Sequence of chain 2.A:
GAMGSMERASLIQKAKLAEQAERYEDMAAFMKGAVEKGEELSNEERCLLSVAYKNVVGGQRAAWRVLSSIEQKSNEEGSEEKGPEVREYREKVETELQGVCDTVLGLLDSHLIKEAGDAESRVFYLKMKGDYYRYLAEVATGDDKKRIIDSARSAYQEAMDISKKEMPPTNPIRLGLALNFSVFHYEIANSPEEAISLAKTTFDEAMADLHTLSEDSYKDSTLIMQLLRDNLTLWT

A protein and the small-molecule ligand that binds it are described below.
Small molecule (SMILES): CC(C)[C@H](NC(=O)[C@@H](NC(=O)[C@H](C)NC(=O)[C@@H]1CCCN1C(=O)[C@@H](N)Cc1ccccc1)[C@@H](C)OP(=O)(O)O)C(=O)O

Binding-site contacts:
Ligand atom C contacts residue ASN180 of chain 2.A at 3.5 Å.
Ligand atom OXT contacts residue GEH1 of chain 2.F at 3.5 Å.
Ligand atom O contacts residue LYS127 of chain 2.A at 2.8 Å (salt-bridge).
Ligand atom N contacts residue ASN180 of chain 2.A at 3.0 Å (h-bond).
Ligand atom CG1 contacts residue LEU179 of chain 2.A at 3.9 Å (hydrophobic).
Ligand atom C contacts residue ASN231 of chain 2.A at 3.6 Å.
Ligand atom P contacts residue ARG134 of chain 2.A at 3.8 Å.
Ligand atom CB contacts residue VAL183 of chain 2.A at 3.9 Å (hydrophobic).
Ligand atom CB contacts residue TRP235 of chain 2.A at 3.9 Å (hydrophobic).
Ligand atom CA contacts residue ASN180 of chain 2.A at 3.2 Å.
Ligand atom P contacts residue TYR135 of chain 2.A at 3.8 Å.
Ligand atom CB contacts residue ARG65 of chain 2.A at 3.8 Å.
Ligand atom CB contacts residue ASN231 of chain 2.A at 3.7 Å.
Ligand atom CA contacts residue LEU179 of chain 2.A at 3.8 Å (hydrophobic).
Ligand atom CG2 contacts residue VAL183 of chain 2.A at 3.7 Å (hydrophobic).
Ligand atom CB contacts residue ASN180 of chain 2.A at 3.2 Å.
Ligand atom C contacts residue LYS127 of chain 2.A at 3.6 Å.
Ligand atom OXT contacts residue LYS127 of chain 2.A at 3.8 Å.
Ligand atom O2P contacts residue ARG61 of chain 2.A at 2.9 Å (salt-bridge).
Ligand atom O3P contacts residue ARG134 of chain 2.A at 2.9 Å (salt-bridge).
Ligand atom N contacts residue ASN231 of chain 2.A at 2.8 Å (h-bond).
Ligand atom O3P contacts residue TYR135 of chain 2.A at 2.5 Å (h-bond).
Ligand atom O2P contacts residue ARG134 of chain 2.A at 2.8 Å (salt-bridge).
Ligand atom O contacts residue ASN180 of chain 2.A at 2.9 Å (h-bond).
Ligand atom O contacts residue LYS54 of chain 2.A at 3.3 Å (salt-bridge).
Ligand atom CB contacts residue ASN231 of chain 2.A at 3.5 Å.
Ligand atom O contacts residue LEU179 of chain 2.A at 3.4 Å.
Ligand atom O1P contacts residue ARG61 of chain 2.A at 2.9 Å (salt-bridge).
Ligand atom CG contacts residue VAL183 of chain 2.A at 3.8 Å (hydrophobic).
Ligand atom CG2 contacts residue ARG134 of chain 2.A at 3.8 Å.
Ligand atom P contacts residue ARG61 of chain 2.A at 3.6 Å.
Ligand atom CG1 contacts residue LEU227 of chain 2.A at 3.5 Å (hydrophobic).
Ligand atom O contacts residue VAL183 of chain 2.A at 3.5 Å.
Ligand atom CA contacts residue ASN231 of chain 2.A at 3.8 Å.
Ligand atom CA contacts residue ASN231 of chain 2.A at 3.5 Å.
Ligand atom OG1 contacts residue LYS54 of chain 2.A at 3.9 Å.
Ligand atom CG2 contacts residue GLY176 of chain 2.A at 3.5 Å.
Ligand atom O contacts residue ASN231 of chain 2.A at 3.0 Å (h-bond).
Ligand atom O1P contacts residue LYS54 of chain 2.A at 3.3 Å (salt-bridge).
Ligand atom CG2 contacts residue ASN180 of chain 2.A at 3.6 Å.